Sequence of chain 1.A:
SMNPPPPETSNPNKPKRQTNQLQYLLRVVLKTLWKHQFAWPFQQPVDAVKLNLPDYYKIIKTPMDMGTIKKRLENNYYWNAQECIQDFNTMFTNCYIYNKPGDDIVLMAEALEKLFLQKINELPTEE

Binding-site contacts:
Ligand atom N2 contacts residue TYR98 of chain 1.A at 3.8 Å.
Ligand atom N1 contacts residue VAL46 of chain 1.A at 4.0 Å.
Ligand atom C2 contacts residue TRP40 of chain 1.A at 3.4 Å (hydrophobic).
Ligand atom C9 contacts residue ILE105 of chain 1.A at 4.0 Å (hydrophobic).
Ligand atom C13 contacts residue ILE105 of chain 1.A at 4.1 Å (hydrophobic).
Ligand atom C contacts residue ASP104 of chain 1.A at 3.8 Å.
Ligand atom C5 contacts residue LEU51 of chain 1.A at 3.8 Å (hydrophobic).
Ligand atom C12 contacts residue TYR98 of chain 1.A at 3.9 Å (hydrophobic).
Ligand atom N3 contacts residue LEU53 of chain 1.A at 3.5 Å.
Ligand atom C8 contacts residue ILE105 of chain 1.A at 3.9 Å (hydrophobic).
Ligand atom C2 contacts residue PRO41 of chain 1.A at 3.9 Å (hydrophobic).
Ligand atom C2 contacts residue ILE105 of chain 1.A at 4.0 Å (hydrophobic).
Ligand atom C7 contacts residue ILE105 of chain 1.A at 4.3 Å (hydrophobic).
Ligand atom N2 contacts residue ASN99 of chain 1.A at 2.8 Å (h-bond).
Ligand atom C1 contacts residue ILE105 of chain 1.A at 4.0 Å (hydrophobic).
Ligand atom N1 contacts residue ILE105 of chain 1.A at 3.9 Å.
Ligand atom N contacts residue LEU51 of chain 1.A at 3.5 Å.
Ligand atom C6 contacts residue LEU51 of chain 1.A at 3.5 Å (hydrophobic).
Ligand atom C contacts residue MET108 of chain 1.A at 3.6 Å (hydrophobic).
Ligand atom C12 contacts residue ASN99 of chain 1.A at 3.4 Å.
Ligand atom N2 contacts residue TYR56 of chain 1.A at 4.1 Å.
Ligand atom C contacts residue ILE105 of chain 1.A at 4.0 Å (hydrophobic).
Ligand atom C14 contacts residue ILE105 of chain 1.A at 3.6 Å (hydrophobic).
Ligand atom C9 contacts residue PRO41 of chain 1.A at 4.1 Å (hydrophobic).
Ligand atom C10 contacts residue PHE42 of chain 1.A at 3.4 Å (hydrophobic).
Ligand atom C10 contacts residue PRO41 of chain 1.A at 3.7 Å (hydrophobic).
Ligand atom C8 contacts residue PRO41 of chain 1.A at 3.5 Å (hydrophobic).
Ligand atom C12 contacts residue LEU53 of chain 1.A at 3.7 Å (hydrophobic).
Ligand atom C6 contacts residue PRO41 of chain 1.A at 3.7 Å (hydrophobic).
Ligand atom N1 contacts residue ASN99 of chain 1.A at 4.2 Å.
Ligand atom C3 contacts residue ILE105 of chain 1.A at 4.2 Å (hydrophobic).
Ligand atom C10 contacts residue VAL46 of chain 1.A at 4.0 Å (hydrophobic).
Ligand atom C9 contacts residue VAL46 of chain 1.A at 3.8 Å (hydrophobic).
Ligand atom N4 contacts residue ILE105 of chain 1.A at 4.3 Å.
Ligand atom C8 contacts residue VAL46 of chain 1.A at 4.0 Å (hydrophobic).
Ligand atom C11 contacts residue ILE105 of chain 1.A at 4.0 Å (hydrophobic).
Ligand atom C11 contacts residue ASN99 of chain 1.A at 3.8 Å.
Ligand atom N4 contacts residue LEU53 of chain 1.A at 4.3 Å.
Ligand atom C3 contacts residue TRP40 of chain 1.A at 3.9 Å (hydrophobic).
Ligand atom C3 contacts residue PRO41 of chain 1.A at 4.0 Å (hydrophobic).

This protein binds this small molecule.
Small molecule (SMILES): Cc1ccc(CN(C)c2cc(C)nc3ncnn23)cc1